A small-molecule ligand and the protein it binds are described below.
Small molecule (SMILES): CC(=O)N[C@@H]1[C@@H](O)[C@H](O)[C@@H](CO)O[C@H]1O

Binding-site contacts:
Ligand atom O5 contacts residue ASN74 of chain 1.F at 2.4 Å (h-bond).
Ligand atom O7 contacts residue SER76 of chain 1.F at 3.9 Å.
Ligand atom C1 contacts residue ASN74 of chain 1.F at 1.4 Å.
Ligand atom C3 contacts residue ASN74 of chain 1.F at 3.8 Å.
Ligand atom O7 contacts residue ASN74 of chain 1.F at 3.7 Å.
Ligand atom O6 contacts residue SER76 of chain 1.F at 4.3 Å.
Ligand atom C5 contacts residue SER76 of chain 1.F at 3.9 Å.
Ligand atom C2 contacts residue ASN74 of chain 1.F at 2.5 Å.
Ligand atom N2 contacts residue ASN74 of chain 1.F at 3.0 Å (h-bond).
Ligand atom C6 contacts residue SER76 of chain 1.F at 4.4 Å.
Ligand atom C5 contacts residue ASN74 of chain 1.F at 3.7 Å.
Ligand atom C1 contacts residue SER76 of chain 1.F at 3.6 Å.
Ligand atom C4 contacts residue ASN74 of chain 1.F at 4.2 Å.
Ligand atom O5 contacts residue SER76 of chain 1.F at 3.8 Å.
Ligand atom C7 contacts residue ASN74 of chain 1.F at 3.5 Å.

Sequence of chain 1.F:
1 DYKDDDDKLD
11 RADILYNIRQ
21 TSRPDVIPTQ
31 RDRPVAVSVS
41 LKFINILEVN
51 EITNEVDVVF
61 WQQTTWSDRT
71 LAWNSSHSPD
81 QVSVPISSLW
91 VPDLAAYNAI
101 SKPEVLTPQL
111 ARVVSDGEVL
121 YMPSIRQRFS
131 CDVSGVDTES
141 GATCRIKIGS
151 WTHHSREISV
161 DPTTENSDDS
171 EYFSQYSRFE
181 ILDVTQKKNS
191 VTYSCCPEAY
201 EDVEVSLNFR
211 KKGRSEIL